Sequence of chain 1.B:
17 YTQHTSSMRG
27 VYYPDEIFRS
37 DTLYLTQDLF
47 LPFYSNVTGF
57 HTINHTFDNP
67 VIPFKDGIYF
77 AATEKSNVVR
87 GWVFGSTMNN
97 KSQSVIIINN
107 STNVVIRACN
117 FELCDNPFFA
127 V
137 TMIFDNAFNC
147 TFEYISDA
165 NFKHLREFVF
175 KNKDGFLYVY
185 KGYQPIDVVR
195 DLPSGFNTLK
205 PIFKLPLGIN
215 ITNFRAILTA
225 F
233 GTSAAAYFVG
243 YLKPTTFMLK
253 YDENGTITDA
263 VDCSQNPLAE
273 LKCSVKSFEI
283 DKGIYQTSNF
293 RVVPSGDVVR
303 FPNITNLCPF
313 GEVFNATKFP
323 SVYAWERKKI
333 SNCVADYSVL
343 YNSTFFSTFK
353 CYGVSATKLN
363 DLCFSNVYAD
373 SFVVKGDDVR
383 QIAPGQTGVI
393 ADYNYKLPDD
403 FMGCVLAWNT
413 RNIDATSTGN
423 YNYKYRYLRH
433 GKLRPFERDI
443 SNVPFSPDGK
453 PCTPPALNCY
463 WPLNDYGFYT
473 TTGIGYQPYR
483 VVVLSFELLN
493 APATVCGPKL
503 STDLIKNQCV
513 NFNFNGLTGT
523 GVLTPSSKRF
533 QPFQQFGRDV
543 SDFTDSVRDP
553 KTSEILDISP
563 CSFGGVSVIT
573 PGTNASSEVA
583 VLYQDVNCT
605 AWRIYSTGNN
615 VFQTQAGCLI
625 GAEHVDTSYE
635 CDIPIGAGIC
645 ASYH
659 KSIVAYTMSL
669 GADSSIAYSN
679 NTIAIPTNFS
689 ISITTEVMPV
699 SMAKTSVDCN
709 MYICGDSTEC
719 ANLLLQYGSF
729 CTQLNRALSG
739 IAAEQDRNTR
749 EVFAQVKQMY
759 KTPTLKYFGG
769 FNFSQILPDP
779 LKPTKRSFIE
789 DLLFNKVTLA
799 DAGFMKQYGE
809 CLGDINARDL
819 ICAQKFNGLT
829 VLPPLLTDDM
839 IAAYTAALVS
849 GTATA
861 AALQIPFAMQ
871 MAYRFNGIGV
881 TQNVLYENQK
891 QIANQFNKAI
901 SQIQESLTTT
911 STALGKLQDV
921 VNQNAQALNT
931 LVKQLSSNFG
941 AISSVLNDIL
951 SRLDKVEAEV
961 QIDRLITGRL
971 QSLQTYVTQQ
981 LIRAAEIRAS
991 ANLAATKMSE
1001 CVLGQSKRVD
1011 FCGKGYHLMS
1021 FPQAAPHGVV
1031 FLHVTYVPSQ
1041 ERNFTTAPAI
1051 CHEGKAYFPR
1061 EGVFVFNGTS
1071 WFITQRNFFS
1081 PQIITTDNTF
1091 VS

Binding-site contacts:
Ligand atom C1 contacts residue ASN589 of chain 1.C at 1.4 Å.
Ligand atom C2 contacts residue ASN589 of chain 1.C at 2.5 Å.
Ligand atom C4 contacts residue ASN589 of chain 1.C at 4.2 Å.
Ligand atom C8 contacts residue MET803 of chain 1.B at 3.7 Å (hydrophobic).
Ligand atom C5 contacts residue ASN589 of chain 1.C at 3.7 Å.
Ligand atom O5 contacts residue ASN589 of chain 1.C at 2.4 Å (h-bond).
Ligand atom C7 contacts residue ASN589 of chain 1.C at 3.6 Å.
Ligand atom C3 contacts residue ASN589 of chain 1.C at 3.8 Å.
Ligand atom N2 contacts residue ASN589 of chain 1.C at 2.9 Å (h-bond).
Ligand atom O7 contacts residue ASN589 of chain 1.C at 3.9 Å.

This small molecule binds to this protein.
Small molecule (SMILES): CC(=O)N[C@@H]1[C@@H](O)[C@H](O)[C@@H](CO)O[C@H]1O

Sequence of chain 1.C:
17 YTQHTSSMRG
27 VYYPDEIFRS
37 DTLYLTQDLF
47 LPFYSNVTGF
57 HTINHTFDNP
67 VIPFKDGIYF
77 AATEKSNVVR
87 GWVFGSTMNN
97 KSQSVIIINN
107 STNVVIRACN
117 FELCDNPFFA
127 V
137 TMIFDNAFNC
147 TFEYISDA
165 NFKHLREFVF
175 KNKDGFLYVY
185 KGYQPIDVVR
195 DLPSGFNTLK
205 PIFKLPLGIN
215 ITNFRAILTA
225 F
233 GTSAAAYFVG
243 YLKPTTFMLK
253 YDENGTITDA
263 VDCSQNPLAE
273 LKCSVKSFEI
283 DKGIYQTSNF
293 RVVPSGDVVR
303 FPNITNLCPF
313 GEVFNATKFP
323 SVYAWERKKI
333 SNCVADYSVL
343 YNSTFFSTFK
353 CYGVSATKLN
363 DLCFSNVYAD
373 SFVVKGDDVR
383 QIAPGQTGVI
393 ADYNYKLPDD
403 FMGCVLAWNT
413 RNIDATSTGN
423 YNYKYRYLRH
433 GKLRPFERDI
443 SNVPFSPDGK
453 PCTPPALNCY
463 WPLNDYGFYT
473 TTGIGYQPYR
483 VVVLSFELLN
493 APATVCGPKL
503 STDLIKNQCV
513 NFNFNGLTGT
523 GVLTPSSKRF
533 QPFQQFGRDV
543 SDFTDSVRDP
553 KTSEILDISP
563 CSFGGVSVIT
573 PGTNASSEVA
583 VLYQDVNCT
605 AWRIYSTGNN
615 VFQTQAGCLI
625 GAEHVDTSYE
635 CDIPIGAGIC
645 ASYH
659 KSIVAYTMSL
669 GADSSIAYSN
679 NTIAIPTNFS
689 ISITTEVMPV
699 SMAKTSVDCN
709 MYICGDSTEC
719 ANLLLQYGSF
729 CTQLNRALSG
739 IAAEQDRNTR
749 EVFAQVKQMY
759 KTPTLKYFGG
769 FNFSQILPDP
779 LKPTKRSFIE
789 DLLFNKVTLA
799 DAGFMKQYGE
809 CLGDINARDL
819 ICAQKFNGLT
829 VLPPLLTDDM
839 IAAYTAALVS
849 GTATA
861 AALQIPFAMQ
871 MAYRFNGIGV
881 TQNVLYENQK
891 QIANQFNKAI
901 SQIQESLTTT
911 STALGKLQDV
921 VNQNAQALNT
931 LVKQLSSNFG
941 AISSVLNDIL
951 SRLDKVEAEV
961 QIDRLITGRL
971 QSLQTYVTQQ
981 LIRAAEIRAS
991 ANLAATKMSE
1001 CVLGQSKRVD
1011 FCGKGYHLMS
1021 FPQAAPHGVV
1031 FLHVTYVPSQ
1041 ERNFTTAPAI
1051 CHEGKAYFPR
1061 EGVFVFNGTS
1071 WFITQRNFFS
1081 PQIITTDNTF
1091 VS